Sequence of chain 2.A:
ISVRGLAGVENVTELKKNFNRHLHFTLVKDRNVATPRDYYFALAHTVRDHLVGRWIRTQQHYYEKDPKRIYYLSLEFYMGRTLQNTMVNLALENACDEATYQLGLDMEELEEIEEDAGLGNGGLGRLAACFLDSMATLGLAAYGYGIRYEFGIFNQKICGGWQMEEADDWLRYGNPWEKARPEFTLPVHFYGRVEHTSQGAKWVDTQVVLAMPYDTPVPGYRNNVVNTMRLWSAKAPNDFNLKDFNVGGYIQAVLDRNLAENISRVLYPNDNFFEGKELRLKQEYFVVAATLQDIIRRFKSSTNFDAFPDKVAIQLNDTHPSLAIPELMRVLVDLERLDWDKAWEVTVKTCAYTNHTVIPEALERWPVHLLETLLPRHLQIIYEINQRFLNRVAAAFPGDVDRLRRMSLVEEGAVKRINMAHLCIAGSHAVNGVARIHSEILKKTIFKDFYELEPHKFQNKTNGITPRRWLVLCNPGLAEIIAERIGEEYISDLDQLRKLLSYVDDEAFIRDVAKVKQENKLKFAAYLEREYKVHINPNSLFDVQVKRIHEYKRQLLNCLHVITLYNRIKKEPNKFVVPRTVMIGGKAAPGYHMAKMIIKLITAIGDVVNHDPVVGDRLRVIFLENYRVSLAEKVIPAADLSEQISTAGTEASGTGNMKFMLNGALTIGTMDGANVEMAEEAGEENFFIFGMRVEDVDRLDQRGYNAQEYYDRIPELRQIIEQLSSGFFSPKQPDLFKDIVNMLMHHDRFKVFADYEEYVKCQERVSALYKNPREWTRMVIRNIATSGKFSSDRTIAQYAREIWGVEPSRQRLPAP

Binding-site contacts:
Ligand atom C2 contacts residue VAL40 of chain 1.A at 3.5 Å (hydrophobic).
Ligand atom C1 contacts residue VAL40 of chain 1.A at 3.7 Å (hydrophobic).
Ligand atom N1 contacts residue VAL40 of chain 1.A at 3.1 Å (h-bond).
Ligand atom CL1 contacts residue GLN71 of chain 2.A at 3.5 Å.
Ligand atom C10 contacts residue ASP42 of chain 1.A at 4.0 Å.
Ligand atom C6 contacts residue VAL40 of chain 1.A at 3.4 Å (hydrophobic).
Ligand atom C2 contacts residue TRP67 of chain 2.A at 3.7 Å (hydrophobic).
Ligand atom C3 contacts residue ARG193 of chain 2.A at 4.0 Å.
Ligand atom C8 contacts residue VAL45 of chain 1.A at 3.6 Å (hydrophobic).
Ligand atom C4 contacts residue ARG193 of chain 2.A at 3.3 Å.
Ligand atom C5 contacts residue VAL40 of chain 1.A at 3.2 Å (hydrophobic).
Ligand atom CL1 contacts residue TRP67 of chain 2.A at 3.4 Å.
Ligand atom C16 contacts residue GLU76 of chain 2.A at 4.0 Å.
Ligand atom O4 contacts residue ASN44 of chain 1.A at 2.9 Å (h-bond).
Ligand atom CL2 contacts residue LYS191 of chain 2.A at 3.2 Å.
Ligand atom CL3 contacts residue GLN72 of chain 2.A at 4.0 Å.
Ligand atom CL2 contacts residue TRP67 of chain 2.A at 3.7 Å.
Ligand atom O2 contacts residue LYS41 of chain 1.A at 3.6 Å.
Ligand atom C10 contacts residue VAL45 of chain 1.A at 3.5 Å (hydrophobic).
Ligand atom C8 contacts residue ILE68 of chain 2.A at 3.8 Å (hydrophobic).
Ligand atom CL3 contacts residue GLN71 of chain 2.A at 3.7 Å.
Ligand atom C9 contacts residue VAL45 of chain 1.A at 3.7 Å (hydrophobic).
Ligand atom C5 contacts residue ARG193 of chain 2.A at 3.4 Å.
Ligand atom O2 contacts residue VAL45 of chain 1.A at 3.5 Å.
Ligand atom C13 contacts residue GLN72 of chain 2.A at 3.8 Å.
Ligand atom C6 contacts residue ARG193 of chain 2.A at 4.0 Å.
Ligand atom C12 contacts residue GLN72 of chain 2.A at 4.0 Å.
Ligand atom O2 contacts residue VAL40 of chain 1.A at 4.0 Å.
Ligand atom N2 contacts residue VAL45 of chain 1.A at 3.8 Å.
Ligand atom CL2 contacts residue ARG193 of chain 2.A at 3.8 Å.
Ligand atom CL1 contacts residue ILE68 of chain 2.A at 3.8 Å.
Ligand atom O2 contacts residue ILE68 of chain 2.A at 3.6 Å.
Ligand atom O3 contacts residue TYR75 of chain 2.A at 3.9 Å.
Ligand atom C4 contacts residue VAL40 of chain 1.A at 3.7 Å (hydrophobic).
Ligand atom C3 contacts residue VAL40 of chain 1.A at 3.7 Å (hydrophobic).
Ligand atom O2 contacts residue ASP42 of chain 1.A at 3.1 Å.
Ligand atom N1 contacts residue ILE68 of chain 2.A at 3.6 Å.
Ligand atom C7 contacts residue VAL40 of chain 1.A at 3.8 Å (hydrophobic).
Ligand atom O1 contacts residue GLN71 of chain 2.A at 3.9 Å.
Ligand atom C14 contacts residue GLN72 of chain 2.A at 3.9 Å.

Sequence of chain 1.A:
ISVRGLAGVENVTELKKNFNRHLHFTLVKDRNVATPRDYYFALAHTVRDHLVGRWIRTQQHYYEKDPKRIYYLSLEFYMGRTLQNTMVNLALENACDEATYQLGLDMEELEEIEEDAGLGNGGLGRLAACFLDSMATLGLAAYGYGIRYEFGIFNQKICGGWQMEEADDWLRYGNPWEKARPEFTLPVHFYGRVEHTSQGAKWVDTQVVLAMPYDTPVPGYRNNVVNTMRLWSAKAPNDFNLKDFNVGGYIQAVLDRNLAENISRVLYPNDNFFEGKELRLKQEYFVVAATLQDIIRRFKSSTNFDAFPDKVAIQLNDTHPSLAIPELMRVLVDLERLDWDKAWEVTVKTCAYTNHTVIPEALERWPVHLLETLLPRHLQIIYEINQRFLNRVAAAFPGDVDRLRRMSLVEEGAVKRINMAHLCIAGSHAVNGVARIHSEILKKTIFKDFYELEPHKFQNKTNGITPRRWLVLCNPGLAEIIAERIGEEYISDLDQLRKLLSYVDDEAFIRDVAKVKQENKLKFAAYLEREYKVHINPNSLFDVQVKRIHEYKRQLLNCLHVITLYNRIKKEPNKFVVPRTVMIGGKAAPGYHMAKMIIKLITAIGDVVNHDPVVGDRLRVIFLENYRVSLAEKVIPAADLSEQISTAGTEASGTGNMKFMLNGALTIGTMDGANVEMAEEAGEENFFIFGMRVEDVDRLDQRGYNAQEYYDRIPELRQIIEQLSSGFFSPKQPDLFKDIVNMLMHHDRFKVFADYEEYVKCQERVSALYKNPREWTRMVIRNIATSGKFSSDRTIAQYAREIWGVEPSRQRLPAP

The protein below binds the small molecule below.
Small molecule (SMILES): O=C(O)CCCOc1ccc(NC(=O)NC(=O)c2ccc(Cl)cc2Cl)c(Cl)c1